Sequence of chain 1.A:
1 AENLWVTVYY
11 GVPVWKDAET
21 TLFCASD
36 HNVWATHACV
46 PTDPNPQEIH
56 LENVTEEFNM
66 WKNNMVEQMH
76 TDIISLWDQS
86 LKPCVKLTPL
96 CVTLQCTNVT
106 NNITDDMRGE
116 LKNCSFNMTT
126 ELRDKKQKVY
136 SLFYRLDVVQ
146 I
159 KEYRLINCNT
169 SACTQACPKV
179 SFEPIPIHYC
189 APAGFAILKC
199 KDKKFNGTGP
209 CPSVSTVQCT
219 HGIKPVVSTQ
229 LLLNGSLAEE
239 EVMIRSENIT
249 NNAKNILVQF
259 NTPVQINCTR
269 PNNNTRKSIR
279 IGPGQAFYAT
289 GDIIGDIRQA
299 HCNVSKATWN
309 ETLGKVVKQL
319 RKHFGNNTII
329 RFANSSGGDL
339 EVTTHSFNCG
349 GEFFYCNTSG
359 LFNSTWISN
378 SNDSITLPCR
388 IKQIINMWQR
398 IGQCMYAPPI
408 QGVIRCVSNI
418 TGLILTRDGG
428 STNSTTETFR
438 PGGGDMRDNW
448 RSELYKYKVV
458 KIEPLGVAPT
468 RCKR

Binding-site contacts:
Ligand atom C7 contacts residue ASN167 of chain 1.E at 3.3 Å.
Ligand atom O7 contacts residue ARG278 of chain 1.A at 2.8 Å (salt-bridge).
Ligand atom O5 contacts residue ARG162 of chain 1.E at 3.3 Å (salt-bridge).
Ligand atom C2 contacts residue ASN167 of chain 1.E at 2.5 Å.
Ligand atom O6 contacts residue VAL144 of chain 1.E at 4.3 Å.
Ligand atom C5 contacts residue ASN167 of chain 1.E at 3.7 Å.
Ligand atom C6 contacts residue ARG162 of chain 1.E at 4.4 Å.
Ligand atom O5 contacts residue ASN167 of chain 1.E at 2.4 Å (h-bond).
Ligand atom N2 contacts residue ASN167 of chain 1.E at 2.9 Å (h-bond).
Ligand atom C5 contacts residue ARG162 of chain 1.E at 4.3 Å.
Ligand atom C8 contacts residue ARG278 of chain 1.A at 3.8 Å.
Ligand atom N2 contacts residue THR168 of chain 1.E at 4.3 Å.
Ligand atom C7 contacts residue ARG278 of chain 1.A at 3.6 Å.
Ligand atom O6 contacts residue ASN167 of chain 1.E at 4.5 Å.
Ligand atom C4 contacts residue ASN167 of chain 1.E at 4.2 Å.
Ligand atom C8 contacts residue THR168 of chain 1.E at 4.3 Å.
Ligand atom O7 contacts residue ASN167 of chain 1.E at 3.4 Å (h-bond).
Ligand atom C1 contacts residue ARG162 of chain 1.E at 3.8 Å.
Ligand atom C1 contacts residue ASN167 of chain 1.E at 1.4 Å.
Ligand atom O6 contacts residue ARG162 of chain 1.E at 3.6 Å.
Ligand atom C3 contacts residue ASN167 of chain 1.E at 3.8 Å.
Ligand atom C8 contacts residue ASN167 of chain 1.E at 3.4 Å.

Sequence of chain 1.E:
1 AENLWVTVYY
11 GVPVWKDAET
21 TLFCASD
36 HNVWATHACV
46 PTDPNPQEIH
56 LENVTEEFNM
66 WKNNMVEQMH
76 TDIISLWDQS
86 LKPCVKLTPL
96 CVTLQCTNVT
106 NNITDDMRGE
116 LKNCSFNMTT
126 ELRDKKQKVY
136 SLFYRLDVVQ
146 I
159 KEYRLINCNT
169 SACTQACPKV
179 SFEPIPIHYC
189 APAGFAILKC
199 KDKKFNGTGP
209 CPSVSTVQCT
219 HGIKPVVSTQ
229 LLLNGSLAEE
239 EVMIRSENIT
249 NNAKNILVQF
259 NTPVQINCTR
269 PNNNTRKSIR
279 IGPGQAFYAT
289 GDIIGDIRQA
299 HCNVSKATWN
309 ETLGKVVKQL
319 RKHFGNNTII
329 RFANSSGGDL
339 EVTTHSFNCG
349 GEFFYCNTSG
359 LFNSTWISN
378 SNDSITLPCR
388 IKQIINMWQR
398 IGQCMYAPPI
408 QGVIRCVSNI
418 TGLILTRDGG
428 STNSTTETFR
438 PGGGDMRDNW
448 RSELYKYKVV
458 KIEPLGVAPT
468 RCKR

A protein and the small-molecule ligand that binds it are described below.
Small molecule (SMILES): CC(=O)N[C@@H]1[C@@H](O)[C@H](O)[C@@H](CO)O[C@H]1O